A small-molecule ligand and the protein it binds are described below.
Small molecule (SMILES): CC(=O)N[C@H]1[C@H](O[C@H]2[C@H](O)[C@@H](NC(C)=O)CO[C@@H]2CO)O[C@H](CO)[C@@H](O)[C@@H]1O

Binding-site contacts:
Ligand atom O6 contacts residue PHE93 of chain 1.A at 4.2 Å.
Ligand atom C1 contacts residue ASN62 of chain 1.A at 1.4 Å.
Ligand atom N2 contacts residue ASN62 of chain 1.A at 3.0 Å (h-bond).
Ligand atom O5 contacts residue PHE93 of chain 1.A at 3.8 Å.
Ligand atom C3 contacts residue ASN62 of chain 1.A at 3.9 Å.
Ligand atom C8 contacts residue ARG61 of chain 1.A at 3.8 Å.
Ligand atom C7 contacts residue ASN62 of chain 1.A at 3.6 Å.
Ligand atom O5 contacts residue ASN62 of chain 1.A at 2.4 Å (h-bond).
Ligand atom C2 contacts residue ASN62 of chain 1.A at 2.5 Å.
Ligand atom C4 contacts residue ASN62 of chain 1.A at 4.3 Å.
Ligand atom C1 contacts residue PHE93 of chain 1.A at 4.4 Å (hydrophobic).
Ligand atom O7 contacts residue ASN62 of chain 1.A at 3.7 Å.
Ligand atom C5 contacts residue ASN62 of chain 1.A at 3.6 Å.

Sequence of chain 1.A:
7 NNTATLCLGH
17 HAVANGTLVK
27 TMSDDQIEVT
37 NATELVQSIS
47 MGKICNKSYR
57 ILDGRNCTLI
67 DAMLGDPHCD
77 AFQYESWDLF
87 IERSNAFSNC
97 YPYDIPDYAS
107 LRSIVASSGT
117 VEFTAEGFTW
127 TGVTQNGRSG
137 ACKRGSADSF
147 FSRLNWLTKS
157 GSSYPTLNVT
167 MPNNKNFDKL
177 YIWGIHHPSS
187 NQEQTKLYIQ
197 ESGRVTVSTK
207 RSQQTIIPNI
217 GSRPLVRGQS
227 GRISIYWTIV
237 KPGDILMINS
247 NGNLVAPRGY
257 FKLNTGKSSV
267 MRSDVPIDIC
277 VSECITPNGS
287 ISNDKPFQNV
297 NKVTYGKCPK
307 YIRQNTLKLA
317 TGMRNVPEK